Binding-site contacts:
Ligand atom C2 contacts residue ASN141 of chain 1.D at 2.5 Å.
Ligand atom C1 contacts residue ASN141 of chain 1.D at 1.5 Å.
Ligand atom C8 contacts residue ASN141 of chain 1.D at 4.2 Å.
Ligand atom N2 contacts residue ASN141 of chain 1.D at 2.9 Å (h-bond).
Ligand atom C8 contacts residue ASN144 of chain 1.D at 3.7 Å.
Ligand atom C5 contacts residue VAL146 of chain 1.D at 4.1 Å (hydrophobic).
Ligand atom C5 contacts residue ASN141 of chain 1.D at 3.8 Å.
Ligand atom C7 contacts residue ASN144 of chain 1.D at 4.2 Å.
Ligand atom C8 contacts residue ALA142 of chain 1.D at 3.8 Å (hydrophobic).
Ligand atom O6 contacts residue VAL146 of chain 1.D at 3.8 Å.
Ligand atom C3 contacts residue ASN141 of chain 1.D at 3.8 Å.
Ligand atom C7 contacts residue ASN141 of chain 1.D at 3.5 Å.
Ligand atom N2 contacts residue ASN144 of chain 1.D at 3.7 Å.
Ligand atom O5 contacts residue ASN141 of chain 1.D at 2.4 Å (h-bond).
Ligand atom O6 contacts residue LYS148 of chain 1.D at 4.2 Å.
Ligand atom C1 contacts residue VAL146 of chain 1.D at 4.5 Å (hydrophobic).
Ligand atom C4 contacts residue ASN141 of chain 1.D at 4.3 Å.
Ligand atom O5 contacts residue VAL146 of chain 1.D at 4.3 Å.
Ligand atom O7 contacts residue ASN141 of chain 1.D at 3.6 Å.

A small-molecule ligand and the protein it binds are described below.
Small molecule (SMILES): CC(=O)N[C@@H]1[C@@H](O)[C@H](O)[C@@H](CO)O[C@H]1O

Sequence of chain 1.D:
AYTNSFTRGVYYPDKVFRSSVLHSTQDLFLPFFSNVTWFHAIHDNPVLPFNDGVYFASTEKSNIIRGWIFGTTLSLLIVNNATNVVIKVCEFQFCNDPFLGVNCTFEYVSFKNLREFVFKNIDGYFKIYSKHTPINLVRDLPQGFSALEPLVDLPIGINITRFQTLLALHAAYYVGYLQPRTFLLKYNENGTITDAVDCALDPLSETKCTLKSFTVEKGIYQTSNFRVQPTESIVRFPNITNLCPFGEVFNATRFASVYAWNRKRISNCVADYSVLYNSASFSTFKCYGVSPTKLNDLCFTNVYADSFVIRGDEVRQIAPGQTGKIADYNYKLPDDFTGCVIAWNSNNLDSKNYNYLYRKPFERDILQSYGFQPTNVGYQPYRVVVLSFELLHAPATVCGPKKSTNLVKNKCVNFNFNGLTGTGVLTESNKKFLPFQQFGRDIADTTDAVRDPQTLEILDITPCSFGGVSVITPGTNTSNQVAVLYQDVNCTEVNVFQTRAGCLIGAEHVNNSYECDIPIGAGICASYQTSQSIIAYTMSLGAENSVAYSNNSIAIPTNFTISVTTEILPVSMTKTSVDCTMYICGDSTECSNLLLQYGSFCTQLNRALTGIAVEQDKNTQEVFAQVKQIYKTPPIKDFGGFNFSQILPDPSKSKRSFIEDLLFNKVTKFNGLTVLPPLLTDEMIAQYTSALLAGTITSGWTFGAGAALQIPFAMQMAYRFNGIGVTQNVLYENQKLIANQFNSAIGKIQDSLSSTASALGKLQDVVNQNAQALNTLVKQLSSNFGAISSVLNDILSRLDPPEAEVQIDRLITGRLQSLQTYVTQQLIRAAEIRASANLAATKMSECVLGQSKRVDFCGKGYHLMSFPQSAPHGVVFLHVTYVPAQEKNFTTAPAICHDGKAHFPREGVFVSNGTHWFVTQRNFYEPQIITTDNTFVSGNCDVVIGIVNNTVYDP